The protein below binds the small molecule below.
Small molecule (SMILES): CC(=O)N[C@@H]1[C@@H](O)[C@H](O)[C@@H](CO)O[C@H]1O

Binding-site contacts:
Ligand atom C6 contacts residue ASP137 of chain 1.B at 4.2 Å.
Ligand atom N2 contacts residue ASN343 of chain 1.B at 2.9 Å (h-bond).
Ligand atom C5 contacts residue ASN343 of chain 1.B at 3.7 Å.
Ligand atom O7 contacts residue ALA342 of chain 1.B at 3.7 Å.
Ligand atom C4 contacts residue ASN343 of chain 1.B at 4.2 Å.
Ligand atom C3 contacts residue ASN343 of chain 1.B at 3.8 Å.
Ligand atom O5 contacts residue ASP137 of chain 1.B at 3.8 Å.
Ligand atom C5 contacts residue ASP137 of chain 1.B at 3.8 Å.
Ligand atom C7 contacts residue ALA342 of chain 1.B at 4.5 Å (hydrophobic).
Ligand atom C8 contacts residue ASN343 of chain 1.B at 4.1 Å.
Ligand atom C1 contacts residue ASN343 of chain 1.B at 1.4 Å.
Ligand atom C1 contacts residue ASP137 of chain 1.B at 3.8 Å.
Ligand atom C7 contacts residue ASN343 of chain 1.B at 3.7 Å.
Ligand atom C2 contacts residue ASN343 of chain 1.B at 2.5 Å.
Ligand atom O5 contacts residue ASN343 of chain 1.B at 2.4 Å (h-bond).

Sequence of chain 1.B:
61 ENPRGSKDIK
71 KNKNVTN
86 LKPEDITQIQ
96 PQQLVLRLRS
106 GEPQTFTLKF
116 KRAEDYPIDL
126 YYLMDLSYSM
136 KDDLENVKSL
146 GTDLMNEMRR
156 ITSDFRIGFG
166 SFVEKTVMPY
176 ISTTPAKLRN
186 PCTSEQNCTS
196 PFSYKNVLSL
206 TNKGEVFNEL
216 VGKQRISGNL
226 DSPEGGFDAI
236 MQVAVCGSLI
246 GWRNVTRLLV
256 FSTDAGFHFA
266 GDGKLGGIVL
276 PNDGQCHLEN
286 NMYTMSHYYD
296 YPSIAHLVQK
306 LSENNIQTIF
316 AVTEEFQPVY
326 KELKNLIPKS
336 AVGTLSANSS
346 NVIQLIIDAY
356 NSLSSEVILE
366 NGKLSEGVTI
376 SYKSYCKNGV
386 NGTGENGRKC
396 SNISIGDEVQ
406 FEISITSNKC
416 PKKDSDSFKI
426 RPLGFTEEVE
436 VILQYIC